This protein binds this small molecule.
Small molecule (SMILES): C[C@@H](O)[C@H](NC(=O)[C@@H]1CCCN1C(=O)[C@@H](N)CO)C(=O)N[C@H](/C=C1\CCC[C@H]1C=O)COP(=O)(O)O

Sequence of chain 1.B:
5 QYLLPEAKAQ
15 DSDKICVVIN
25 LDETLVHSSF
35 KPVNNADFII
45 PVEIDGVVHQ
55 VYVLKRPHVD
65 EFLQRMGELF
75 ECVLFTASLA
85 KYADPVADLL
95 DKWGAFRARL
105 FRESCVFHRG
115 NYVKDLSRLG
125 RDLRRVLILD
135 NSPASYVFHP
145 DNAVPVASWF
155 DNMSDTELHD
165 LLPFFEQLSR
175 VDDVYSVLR

Binding-site contacts:
Ligand atom O07 contacts residue ASN24 of chain 1.B at 3.1 Å (h-bond).
Ligand atom P05 contacts residue ASP26 of chain 1.B at 3.8 Å.
Ligand atom C11 contacts residue ALA81 of chain 1.B at 3.5 Å (hydrophobic).
Ligand atom O contacts residue ARG106 of chain 1.B at 3.0 Å (salt-bridge).
Ligand atom C12 contacts residue ARG106 of chain 1.B at 3.8 Å.
Ligand atom O06 contacts residue ALA81 of chain 1.B at 2.9 Å (h-bond).
Ligand atom C11 contacts residue ARG106 of chain 1.B at 3.5 Å.
Ligand atom CD contacts residue ILE48 of chain 1.B at 3.7 Å (hydrophobic).
Ligand atom CG2 contacts residue ASP26 of chain 1.B at 3.3 Å.
Ligand atom P05 contacts residue THR80 of chain 1.B at 3.5 Å.
Ligand atom C contacts residue LEU83 of chain 1.B at 3.9 Å (hydrophobic).
Ligand atom O06 contacts residue LYS118 of chain 1.B at 2.9 Å (salt-bridge).
Ligand atom O08 contacts residue ASP26 of chain 1.B at 3.1 Å (salt-bridge).
Ligand atom N contacts residue ASP26 of chain 1.B at 3.1 Å (salt-bridge).
Ligand atom N contacts residue SER82 of chain 1.B at 3.9 Å.
Ligand atom P05 contacts residue MG1 of chain 1.F at 3.4 Å.
Ligand atom CG contacts residue VAL46 of chain 1.B at 3.7 Å (hydrophobic).
Ligand atom O07 contacts residue ASP26 of chain 1.B at 3.1 Å (salt-bridge).
Ligand atom O07 contacts residue ALA81 of chain 1.B at 3.8 Å.
Ligand atom O04 contacts residue THR80 of chain 1.B at 3.8 Å.
Ligand atom O07 contacts residue LEU25 of chain 1.B at 3.4 Å (h-bond).
Ligand atom P05 contacts residue ASN24 of chain 1.B at 3.1 Å.
Ligand atom O contacts residue LEU83 of chain 1.B at 2.7 Å (h-bond).
Ligand atom CA contacts residue SER82 of chain 1.B at 3.8 Å.
Ligand atom O06 contacts residue THR80 of chain 1.B at 3.6 Å.
Ligand atom O04 contacts residue ALA81 of chain 1.B at 3.7 Å.
Ligand atom C contacts residue SER82 of chain 1.B at 3.7 Å.
Ligand atom P05 contacts residue ALA81 of chain 1.B at 3.6 Å.
Ligand atom O08 contacts residue ASN24 of chain 1.B at 2.7 Å (h-bond).
Ligand atom CD contacts residue PHE34 of chain 1.B at 3.8 Å (hydrophobic).
Ligand atom C03 contacts residue SER82 of chain 1.B at 3.8 Å.
Ligand atom O contacts residue ARG106 of chain 1.B at 2.8 Å (salt-bridge).
Ligand atom O07 contacts residue THR80 of chain 1.B at 2.5 Å (h-bond).
Ligand atom C03 contacts residue ASP26 of chain 1.B at 2.6 Å.
Ligand atom CA contacts residue LEU83 of chain 1.B at 3.8 Å (hydrophobic).
Ligand atom O08 contacts residue MG1 of chain 1.F at 1.9 Å.
Ligand atom O06 contacts residue ASN24 of chain 1.B at 2.6 Å (h-bond).
Ligand atom O04 contacts residue ASP26 of chain 1.B at 3.8 Å.
Ligand atom O contacts residue SER82 of chain 1.B at 3.2 Å.
Ligand atom CA contacts residue ASP26 of chain 1.B at 3.5 Å.